Sequence of chain 1.E:
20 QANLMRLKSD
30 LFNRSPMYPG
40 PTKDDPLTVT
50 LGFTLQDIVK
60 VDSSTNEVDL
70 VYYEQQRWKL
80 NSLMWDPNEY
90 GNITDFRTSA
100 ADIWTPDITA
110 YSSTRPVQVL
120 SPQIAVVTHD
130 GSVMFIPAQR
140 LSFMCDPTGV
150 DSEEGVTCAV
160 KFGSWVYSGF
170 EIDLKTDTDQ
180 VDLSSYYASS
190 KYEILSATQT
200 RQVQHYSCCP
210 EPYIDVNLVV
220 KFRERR

This small molecule binds to this protein.
Small molecule (SMILES): CC(=O)N[C@@H]1[C@@H](O)[C@H](O)[C@@H](CO)O[C@H]1O

Binding-site contacts:
Ligand atom O5 contacts residue ASN91 of chain 1.E at 2.4 Å (h-bond).
Ligand atom C7 contacts residue GLY90 of chain 1.E at 4.2 Å.
Ligand atom C8 contacts residue ASN91 of chain 1.E at 4.0 Å.
Ligand atom N2 contacts residue ASN91 of chain 1.E at 3.0 Å (h-bond).
Ligand atom C1 contacts residue ASN91 of chain 1.E at 1.4 Å.
Ligand atom C3 contacts residue ASN91 of chain 1.E at 3.9 Å.
Ligand atom C5 contacts residue ASN91 of chain 1.E at 3.7 Å.
Ligand atom C4 contacts residue ASN91 of chain 1.E at 4.2 Å.
Ligand atom C2 contacts residue ASN91 of chain 1.E at 2.5 Å.
Ligand atom O7 contacts residue GLY90 of chain 1.E at 3.7 Å.
Ligand atom C7 contacts residue ASN91 of chain 1.E at 3.7 Å.
Ligand atom C8 contacts residue ASN87 of chain 1.E at 4.0 Å.